Sequence of chain 1.A:
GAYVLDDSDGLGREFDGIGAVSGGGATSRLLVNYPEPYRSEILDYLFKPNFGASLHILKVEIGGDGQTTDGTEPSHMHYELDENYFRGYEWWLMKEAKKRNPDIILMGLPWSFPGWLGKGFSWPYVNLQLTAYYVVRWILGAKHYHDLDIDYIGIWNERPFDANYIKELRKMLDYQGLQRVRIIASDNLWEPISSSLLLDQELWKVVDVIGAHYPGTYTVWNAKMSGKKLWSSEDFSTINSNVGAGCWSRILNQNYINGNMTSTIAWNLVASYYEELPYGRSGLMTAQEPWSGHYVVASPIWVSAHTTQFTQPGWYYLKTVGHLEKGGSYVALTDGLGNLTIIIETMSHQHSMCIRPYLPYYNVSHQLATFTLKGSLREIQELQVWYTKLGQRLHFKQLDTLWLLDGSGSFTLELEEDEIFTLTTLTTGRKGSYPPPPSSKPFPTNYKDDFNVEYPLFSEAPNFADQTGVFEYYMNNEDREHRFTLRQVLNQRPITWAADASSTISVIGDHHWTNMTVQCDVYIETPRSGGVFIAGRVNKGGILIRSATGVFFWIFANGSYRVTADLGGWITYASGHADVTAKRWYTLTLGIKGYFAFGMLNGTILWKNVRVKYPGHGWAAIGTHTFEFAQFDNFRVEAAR

Binding-site contacts:
Ligand atom C2 contacts residue ASN272 of chain 1.A at 2.4 Å.
Ligand atom C5 contacts residue LYS236 of chain 1.A at 4.1 Å.
Ligand atom N2 contacts residue ASN272 of chain 1.A at 2.9 Å (h-bond).
Ligand atom C6 contacts residue ILE269 of chain 1.A at 4.2 Å (hydrophobic).
Ligand atom O5 contacts residue ASN272 of chain 1.A at 2.4 Å (h-bond).
Ligand atom C4 contacts residue ASN272 of chain 1.A at 4.2 Å.
Ligand atom C8 contacts residue ASN272 of chain 1.A at 3.5 Å.
Ligand atom C1 contacts residue ASN272 of chain 1.A at 1.4 Å.
Ligand atom O5 contacts residue ILE269 of chain 1.A at 4.2 Å.
Ligand atom O6 contacts residue ILE269 of chain 1.A at 3.0 Å (h-bond).
Ligand atom C5 contacts residue ASN272 of chain 1.A at 3.6 Å.
Ligand atom C1 contacts residue LYS236 of chain 1.A at 3.2 Å.
Ligand atom C7 contacts residue ASN272 of chain 1.A at 3.5 Å.
Ligand atom C7 contacts residue ARG25 of chain 1.A at 3.9 Å.
Ligand atom C3 contacts residue ASN272 of chain 1.A at 3.8 Å.
Ligand atom O7 contacts residue ARG25 of chain 1.A at 3.4 Å (salt-bridge).
Ligand atom O7 contacts residue ASN272 of chain 1.A at 4.5 Å.
Ligand atom O6 contacts residue ASN270 of chain 1.A at 4.1 Å.
Ligand atom C8 contacts residue ARG25 of chain 1.A at 3.3 Å.
Ligand atom C2 contacts residue LYS236 of chain 1.A at 4.2 Å.
Ligand atom O5 contacts residue LYS236 of chain 1.A at 3.8 Å.
Ligand atom N2 contacts residue LYS236 of chain 1.A at 4.1 Å.
Ligand atom O6 contacts residue ASN272 of chain 1.A at 4.4 Å.

This small molecule binds to this protein.
Small molecule (SMILES): CC(=O)N[C@@H]1[C@@H](O)[C@H](O)[C@@H](CO)O[C@H]1O